A protein and the small-molecule ligand that binds it are described below.
Small molecule (SMILES): CC(C)C[C@H](NC(=O)[C@H](CC(C)C)NC(=O)[C@H](CC(N)=O)NC(=O)[C@@H](NC(=O)[C@H](CC(C)C)NC(=O)[C@H](CO)NC(=O)[C@@H](N)CCC(N)=O)C(C)C)C(=O)N[C@@H](C)C(=O)N[C@@H](C)C=O

Binding-site contacts:
Ligand atom CB contacts residue ILE56 of chain 1.A at 3.8 Å (hydrophobic).
Ligand atom CD1 contacts residue LEU236 of chain 1.A at 3.5 Å (hydrophobic).
Ligand atom CD2 contacts residue MET240 of chain 1.A at 3.9 Å (hydrophobic).
Ligand atom CA contacts residue LYS60 of chain 1.A at 4.1 Å.
Ligand atom C contacts residue GLU239 of chain 1.A at 3.7 Å.
Ligand atom CD2 contacts residue LYS60 of chain 1.A at 4.2 Å.
Ligand atom CD1 contacts residue VAL53 of chain 1.A at 4.4 Å (hydrophobic).
Ligand atom O contacts residue LYS60 of chain 1.A at 4.3 Å.
Ligand atom CD2 contacts residue VAL74 of chain 1.A at 3.9 Å (hydrophobic).
Ligand atom CD2 contacts residue GLN73 of chain 1.A at 3.6 Å.
Ligand atom CA contacts residue GLU239 of chain 1.A at 3.5 Å.
Ligand atom O contacts residue LYS60 of chain 1.A at 3.1 Å (salt-bridge).
Ligand atom C contacts residue LEU236 of chain 1.A at 4.3 Å (hydrophobic).
Ligand atom CG contacts residue ILE56 of chain 1.A at 3.9 Å (hydrophobic).
Ligand atom CB contacts residue GLU239 of chain 1.A at 3.8 Å.
Ligand atom CD2 contacts residue LEU77 of chain 1.A at 3.8 Å (hydrophobic).
Ligand atom CB contacts residue LEU70 of chain 1.A at 4.1 Å (hydrophobic).
Ligand atom CA contacts residue LYS60 of chain 1.A at 4.1 Å.
Ligand atom CA contacts residue LEU236 of chain 1.A at 4.0 Å (hydrophobic).
Ligand atom CB contacts residue LEU236 of chain 1.A at 4.1 Å (hydrophobic).
Ligand atom C contacts residue LYS60 of chain 1.A at 3.4 Å.
Ligand atom C contacts residue LYS60 of chain 1.A at 3.7 Å.
Ligand atom CD1 contacts residue LEU70 of chain 1.A at 4.0 Å (hydrophobic).
Ligand atom N contacts residue LEU236 of chain 1.A at 3.7 Å.
Ligand atom CD2 contacts residue PHE65 of chain 1.A at 4.0 Å (hydrophobic).
Ligand atom CB contacts residue GLU239 of chain 1.A at 3.6 Å.
Ligand atom CD1 contacts residue LEU77 of chain 1.A at 4.2 Å (hydrophobic).
Ligand atom CD1 contacts residue GLN73 of chain 1.A at 4.1 Å.
Ligand atom O contacts residue ILE56 of chain 1.A at 4.0 Å.
Ligand atom CD2 contacts residue GLU78 of chain 1.A at 4.3 Å.
Ligand atom CD1 contacts residue ILE56 of chain 1.A at 3.5 Å (hydrophobic).
Ligand atom N contacts residue LYS60 of chain 1.A at 4.0 Å.
Ligand atom C contacts residue ILE56 of chain 1.A at 3.9 Å (hydrophobic).
Ligand atom CD2 contacts residue ILE56 of chain 1.A at 3.7 Å (hydrophobic).
Ligand atom CG1 contacts residue VAL74 of chain 1.A at 4.3 Å (hydrophobic).
Ligand atom CA contacts residue GLU239 of chain 1.A at 3.9 Å.
Ligand atom N contacts residue GLU239 of chain 1.A at 3.0 Å (salt-bridge).
Ligand atom N contacts residue ILE56 of chain 1.A at 4.0 Å.
Ligand atom CD1 contacts residue VAL74 of chain 1.A at 3.6 Å (hydrophobic).
Ligand atom CA contacts residue ILE56 of chain 1.A at 4.2 Å (hydrophobic).

Sequence of chain 1.A:
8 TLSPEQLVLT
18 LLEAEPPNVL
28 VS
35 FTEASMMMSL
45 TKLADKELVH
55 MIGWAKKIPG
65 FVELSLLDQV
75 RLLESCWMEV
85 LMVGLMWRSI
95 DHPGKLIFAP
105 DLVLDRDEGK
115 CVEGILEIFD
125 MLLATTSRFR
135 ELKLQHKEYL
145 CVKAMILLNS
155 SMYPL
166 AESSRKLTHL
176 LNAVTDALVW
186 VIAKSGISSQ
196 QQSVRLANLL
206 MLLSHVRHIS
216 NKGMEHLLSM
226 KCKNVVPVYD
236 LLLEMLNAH